A small-molecule ligand and the protein it binds are described below.
Small molecule (SMILES): OC[C@H]1O[C@@H](NC(=S)N/N=C/c2ccncc2)[C@H](O)[C@@H](O)[C@@H]1O

Binding-site contacts:
Ligand atom C6 contacts residue ASN484 of chain 2.A at 3.2 Å.
Ligand atom C12 contacts residue ALA383 of chain 2.A at 2.9 Å (hydrophobic).
Ligand atom C11 contacts residue THR378 of chain 2.A at 3.3 Å.
Ligand atom S1 contacts residue ASP283 of chain 2.A at 3.1 Å (salt-bridge).
Ligand atom C7 contacts residue ASN284 of chain 2.A at 3.4 Å.
Ligand atom C6 contacts residue HIS377 of chain 2.A at 3.4 Å.
Ligand atom O6 contacts residue HIS377 of chain 2.A at 2.6 Å (h-bond).
Ligand atom C7 contacts residue LEU136 of chain 2.A at 3.6 Å (hydrophobic).
Ligand atom O3 contacts residue ALA673 of chain 2.A at 3.4 Å (h-bond).
Ligand atom O2 contacts residue GLU672 of chain 2.A at 3.2 Å (salt-bridge).
Ligand atom N2 contacts residue ASN284 of chain 2.A at 3.6 Å.
Ligand atom O2 contacts residue TYR573 of chain 2.A at 3.1 Å (h-bond).
Ligand atom S1 contacts residue LEU136 of chain 2.A at 3.2 Å (h-bond).
Ligand atom O3 contacts residue SER674 of chain 2.A at 3.0 Å (h-bond).
Ligand atom O6 contacts residue ASN484 of chain 2.A at 2.8 Å (h-bond).
Ligand atom O3 contacts residue GLY675 of chain 2.A at 3.1 Å (h-bond).
Ligand atom C13 contacts residue ALA383 of chain 2.A at 3.7 Å (hydrophobic).
Ligand atom C6 contacts residue GLY135 of chain 2.A at 3.7 Å.
Ligand atom C2 contacts residue HIS377 of chain 2.A at 3.4 Å.
Ligand atom O2 contacts residue ASN284 of chain 2.A at 3.2 Å (h-bond).
Ligand atom C11 contacts residue ASP339 of chain 2.A at 3.0 Å.
Ligand atom C3 contacts residue GLU672 of chain 2.A at 3.3 Å.
Ligand atom O3 contacts residue GLU672 of chain 2.A at 2.8 Å (salt-bridge).
Ligand atom O4 contacts residue SER674 of chain 2.A at 3.6 Å.
Ligand atom N4 contacts residue ALA383 of chain 2.A at 3.1 Å (h-bond).
Ligand atom C12 contacts residue HIS341 of chain 2.A at 3.3 Å.
Ligand atom S1 contacts residue GLY135 of chain 2.A at 3.5 Å (h-bond).
Ligand atom C12 contacts residue ASP339 of chain 2.A at 3.5 Å.
Ligand atom C5 contacts residue GLY135 of chain 2.A at 3.6 Å.
Ligand atom C10 contacts residue THR378 of chain 2.A at 3.1 Å.
Ligand atom N1 contacts residue ASN284 of chain 2.A at 3.6 Å (h-bond).
Ligand atom O5 contacts residue LEU136 of chain 2.A at 3.5 Å (h-bond).
Ligand atom O4 contacts residue GLY675 of chain 2.A at 2.8 Å (h-bond).
Ligand atom O5 contacts residue HIS377 of chain 2.A at 3.6 Å (h-bond).
Ligand atom C5 contacts residue LEU136 of chain 2.A at 3.7 Å (hydrophobic).
Ligand atom C13 contacts residue HIS341 of chain 2.A at 3.0 Å.
Ligand atom N3 contacts residue ASN284 of chain 2.A at 3.6 Å.
Ligand atom C10 contacts residue ASP339 of chain 2.A at 3.1 Å.
Ligand atom N4 contacts residue ASP339 of chain 2.A at 2.9 Å (salt-bridge).
Ligand atom O4 contacts residue ASN484 of chain 2.A at 3.5 Å (h-bond).

Sequence of chain 2.A:
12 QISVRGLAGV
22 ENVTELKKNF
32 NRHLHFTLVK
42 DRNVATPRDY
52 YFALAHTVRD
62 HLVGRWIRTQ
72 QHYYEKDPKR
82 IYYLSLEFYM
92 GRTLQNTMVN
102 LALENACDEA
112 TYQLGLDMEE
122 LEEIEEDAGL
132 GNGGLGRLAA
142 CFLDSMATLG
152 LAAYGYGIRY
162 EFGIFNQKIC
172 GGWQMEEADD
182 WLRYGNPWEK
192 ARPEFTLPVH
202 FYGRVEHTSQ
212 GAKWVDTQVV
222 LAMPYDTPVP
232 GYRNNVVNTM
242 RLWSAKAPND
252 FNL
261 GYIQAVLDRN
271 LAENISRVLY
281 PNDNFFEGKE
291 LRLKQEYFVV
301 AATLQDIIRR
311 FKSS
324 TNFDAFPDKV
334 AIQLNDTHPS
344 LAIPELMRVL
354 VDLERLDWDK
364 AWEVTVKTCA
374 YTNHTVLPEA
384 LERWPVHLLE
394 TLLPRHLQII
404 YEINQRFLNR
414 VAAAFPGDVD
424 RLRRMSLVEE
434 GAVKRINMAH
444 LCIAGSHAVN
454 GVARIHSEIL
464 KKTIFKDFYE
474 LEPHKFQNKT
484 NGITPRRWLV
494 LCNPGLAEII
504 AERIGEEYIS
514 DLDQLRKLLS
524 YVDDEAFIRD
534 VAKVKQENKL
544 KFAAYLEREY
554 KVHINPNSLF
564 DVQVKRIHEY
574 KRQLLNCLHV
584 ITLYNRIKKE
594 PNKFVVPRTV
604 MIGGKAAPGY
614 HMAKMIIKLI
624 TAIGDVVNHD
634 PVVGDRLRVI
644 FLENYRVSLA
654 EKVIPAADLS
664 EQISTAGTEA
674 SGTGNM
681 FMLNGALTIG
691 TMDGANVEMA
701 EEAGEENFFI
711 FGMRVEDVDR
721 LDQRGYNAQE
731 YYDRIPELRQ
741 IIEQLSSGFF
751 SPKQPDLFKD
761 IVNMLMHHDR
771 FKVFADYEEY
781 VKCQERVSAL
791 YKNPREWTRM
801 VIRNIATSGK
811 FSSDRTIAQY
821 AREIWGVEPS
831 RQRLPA